Sequence of chain 1.C:
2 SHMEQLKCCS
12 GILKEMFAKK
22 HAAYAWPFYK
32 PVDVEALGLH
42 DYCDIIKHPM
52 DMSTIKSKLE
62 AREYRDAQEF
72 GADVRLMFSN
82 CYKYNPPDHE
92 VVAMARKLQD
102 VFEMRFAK

A protein and the small-molecule ligand that binds it are described below.
Small molecule (SMILES): CCNC(=O)c1cc2c(-c3cc(S(C)(=O)=O)ccc3Oc3ccc(F)cc3F)cn(C)c(=O)c2[nH]1

Binding-site contacts:
Ligand atom C5 contacts residue LEU38 of chain 1.C at 3.4 Å (hydrophobic).
Ligand atom O32 contacts residue VAL92 of chain 1.C at 3.8 Å.
Ligand atom N26 contacts residue VAL92 of chain 1.C at 3.7 Å.
Ligand atom C19 contacts residue VAL92 of chain 1.C at 3.8 Å (hydrophobic).
Ligand atom C19 contacts residue ASN86 of chain 1.C at 3.7 Å.
Ligand atom C4 contacts residue TRP27 of chain 1.C at 3.5 Å (hydrophobic).
Ligand atom N27 contacts residue ASN86 of chain 1.C at 2.9 Å (h-bond).
Ligand atom C24 contacts residue HIS90 of chain 1.C at 3.9 Å.
Ligand atom C8 contacts residue LEU38 of chain 1.C at 3.8 Å (hydrophobic).
Ligand atom C22 contacts residue PRO28 of chain 1.C at 3.8 Å (hydrophobic).
Ligand atom C6 contacts residue LEU38 of chain 1.C at 3.6 Å (hydrophobic).
Ligand atom C1 contacts residue VAL92 of chain 1.C at 3.7 Å (hydrophobic).
Ligand atom C15 contacts residue VAL92 of chain 1.C at 3.9 Å (hydrophobic).
Ligand atom N25 contacts residue ASN86 of chain 1.C at 2.8 Å (h-bond).
Ligand atom C21 contacts residue ASN86 of chain 1.C at 3.8 Å.
Ligand atom O29 contacts residue LEU40 of chain 1.C at 3.5 Å.
Ligand atom C11 contacts residue TRP27 of chain 1.C at 3.9 Å (hydrophobic).
Ligand atom C22 contacts residue PHE29 of chain 1.C at 3.7 Å (hydrophobic).
Ligand atom C17 contacts residue PRO28 of chain 1.C at 3.4 Å (hydrophobic).
Ligand atom C2 contacts residue TRP27 of chain 1.C at 3.3 Å (hydrophobic).
Ligand atom C16 contacts residue ASN86 of chain 1.C at 3.5 Å.
Ligand atom C14 contacts residue LEU38 of chain 1.C at 3.7 Å (hydrophobic).
Ligand atom O31 contacts residue ASP34 of chain 1.C at 3.0 Å (salt-bridge).
Ligand atom C15 contacts residue ASN86 of chain 1.C at 3.8 Å.
Ligand atom C20 contacts residue ASN86 of chain 1.C at 3.7 Å.
Ligand atom O28 contacts residue CYS82 of chain 1.C at 3.9 Å.
Ligand atom C3 contacts residue MET95 of chain 1.C at 3.8 Å (hydrophobic).
Ligand atom N27 contacts residue HIS90 of chain 1.C at 3.8 Å.
Ligand atom F33 contacts residue GLU91 of chain 1.C at 3.6 Å.
Ligand atom C1 contacts residue TRP27 of chain 1.C at 3.7 Å (hydrophobic).
Ligand atom C1 contacts residue MET95 of chain 1.C at 3.9 Å (hydrophobic).
Ligand atom C21 contacts residue PRO87 of chain 1.C at 3.9 Å (hydrophobic).
Ligand atom C17 contacts residue VAL92 of chain 1.C at 3.8 Å (hydrophobic).
Ligand atom C24 contacts residue ASN86 of chain 1.C at 3.9 Å.
Ligand atom N26 contacts residue VAL33 of chain 1.C at 3.6 Å.
Ligand atom O28 contacts residue ASN86 of chain 1.C at 2.9 Å (h-bond).
Ligand atom O31 contacts residue PRO32 of chain 1.C at 3.7 Å.
Ligand atom C20 contacts residue LEU40 of chain 1.C at 3.8 Å (hydrophobic).
Ligand atom N25 contacts residue VAL92 of chain 1.C at 3.9 Å.
Ligand atom C22 contacts residue VAL33 of chain 1.C at 3.6 Å (hydrophobic).